A small-molecule ligand and the protein it binds are described below.
Small molecule (SMILES): CC(=O)N[C@H]1[C@H](O[C@H]2[C@H](O)[C@@H](NC(C)=O)CO[C@@H]2CO)O[C@H](CO)[C@@H](O)[C@@H]1O

Sequence of chain 1.F:
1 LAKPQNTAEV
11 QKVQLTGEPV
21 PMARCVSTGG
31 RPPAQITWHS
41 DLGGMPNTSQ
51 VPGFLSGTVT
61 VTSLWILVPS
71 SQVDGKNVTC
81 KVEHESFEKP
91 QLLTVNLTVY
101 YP

Binding-site contacts:
Ligand atom C6 contacts residue ASN47 of chain 1.F at 4.0 Å.
Ligand atom C1 contacts residue ASN47 of chain 1.F at 1.4 Å.
Ligand atom O5 contacts residue ASN47 of chain 1.F at 2.2 Å (h-bond).
Ligand atom O7 contacts residue ASN47 of chain 1.F at 3.9 Å.
Ligand atom C3 contacts residue ASN47 of chain 1.F at 3.9 Å.
Ligand atom C4 contacts residue ASN47 of chain 1.F at 4.2 Å.
Ligand atom C2 contacts residue ASN47 of chain 1.F at 2.6 Å.
Ligand atom N2 contacts residue ASN47 of chain 1.F at 3.2 Å (h-bond).
Ligand atom C7 contacts residue ASN47 of chain 1.F at 3.8 Å.
Ligand atom C5 contacts residue ASN47 of chain 1.F at 3.4 Å.